Sequence of chain 1.I:
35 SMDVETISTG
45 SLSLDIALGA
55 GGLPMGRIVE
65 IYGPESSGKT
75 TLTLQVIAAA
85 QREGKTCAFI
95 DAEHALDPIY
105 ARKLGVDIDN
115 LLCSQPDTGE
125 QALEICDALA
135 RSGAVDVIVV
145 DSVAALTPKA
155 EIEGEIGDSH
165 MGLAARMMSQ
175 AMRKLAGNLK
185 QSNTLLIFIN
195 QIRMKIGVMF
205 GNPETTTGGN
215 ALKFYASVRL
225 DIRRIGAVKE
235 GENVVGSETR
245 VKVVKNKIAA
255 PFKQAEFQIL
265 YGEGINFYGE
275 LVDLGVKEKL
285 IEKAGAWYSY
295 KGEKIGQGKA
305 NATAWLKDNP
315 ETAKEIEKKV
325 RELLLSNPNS

Binding-site contacts:
Ligand atom O3B contacts residue SER70 of chain 1.I at 3.3 Å (h-bond).
Ligand atom C5 contacts residue TYR104 of chain 1.I at 3.7 Å (hydrophobic).
Ligand atom O2' contacts residue PRO255 of chain 1.H at 3.2 Å.
Ligand atom S1G contacts residue SER70 of chain 1.I at 3.6 Å (h-bond).
Ligand atom PG contacts residue MG1 of chain 1.BA at 3.4 Å.
Ligand atom N7 contacts residue TYR104 of chain 1.I at 3.6 Å.
Ligand atom N6 contacts residue TYR104 of chain 1.I at 3.3 Å.
Ligand atom O3' contacts residue TYR265 of chain 1.I at 3.3 Å.
Ligand atom O3G contacts residue LYS251 of chain 1.H at 3.0 Å (salt-bridge).
Ligand atom C6 contacts residue TYR104 of chain 1.I at 3.3 Å (hydrophobic).
Ligand atom O3A contacts residue LYS73 of chain 1.I at 3.8 Å.
Ligand atom O2B contacts residue GLY72 of chain 1.I at 3.3 Å (h-bond).
Ligand atom PB contacts residue LYS73 of chain 1.I at 3.8 Å.
Ligand atom N1 contacts residue ALA253 of chain 1.H at 3.4 Å.
Ligand atom N6 contacts residue ASP101 of chain 1.I at 3.5 Å (salt-bridge).
Ligand atom N1 contacts residue TYR104 of chain 1.I at 3.5 Å.
Ligand atom O1A contacts residue GLY72 of chain 1.I at 3.7 Å.
Ligand atom PB contacts residue MG1 of chain 1.BA at 3.5 Å.
Ligand atom C4 contacts residue TYR104 of chain 1.I at 3.7 Å (hydrophobic).
Ligand atom O2B contacts residue SER71 of chain 1.I at 3.3 Å (h-bond).
Ligand atom S1G contacts residue PHE218 of chain 1.H at 3.6 Å.
Ligand atom O3A contacts residue GLY72 of chain 1.I at 3.2 Å (h-bond).
Ligand atom N6 contacts residue LYS251 of chain 1.H at 3.5 Å (salt-bridge).
Ligand atom C2 contacts residue ALA253 of chain 1.H at 3.4 Å (hydrophobic).
Ligand atom O1A contacts residue THR75 of chain 1.I at 2.7 Å (h-bond).
Ligand atom S1G contacts residue GLU69 of chain 1.I at 3.5 Å.
Ligand atom O2G contacts residue LYS251 of chain 1.H at 3.4 Å (salt-bridge).
Ligand atom O2B contacts residue LYS73 of chain 1.I at 2.9 Å (salt-bridge).
Ligand atom O2B contacts residue SER70 of chain 1.I at 3.7 Å.
Ligand atom C2 contacts residue TYR104 of chain 1.I at 3.7 Å (hydrophobic).
Ligand atom O2' contacts residue ASN250 of chain 1.H at 3.0 Å (h-bond).
Ligand atom O2G contacts residue MG1 of chain 1.BA at 2.2 Å.
Ligand atom O3B contacts residue MG1 of chain 1.BA at 3.8 Å.
Ligand atom O1B contacts residue THR74 of chain 1.I at 3.0 Å (h-bond).
Ligand atom C2 contacts residue ALA254 of chain 1.H at 3.4 Å (hydrophobic).
Ligand atom O1B contacts residue MG1 of chain 1.BA at 2.2 Å.
Ligand atom O2G contacts residue GLU97 of chain 1.I at 3.7 Å.
Ligand atom S1G contacts residue LYS73 of chain 1.I at 3.7 Å.
Ligand atom N3 contacts residue ALA253 of chain 1.H at 3.7 Å.
Ligand atom O3G contacts residue LYS249 of chain 1.H at 3.0 Å (salt-bridge).

Sequence of chain 1.H:
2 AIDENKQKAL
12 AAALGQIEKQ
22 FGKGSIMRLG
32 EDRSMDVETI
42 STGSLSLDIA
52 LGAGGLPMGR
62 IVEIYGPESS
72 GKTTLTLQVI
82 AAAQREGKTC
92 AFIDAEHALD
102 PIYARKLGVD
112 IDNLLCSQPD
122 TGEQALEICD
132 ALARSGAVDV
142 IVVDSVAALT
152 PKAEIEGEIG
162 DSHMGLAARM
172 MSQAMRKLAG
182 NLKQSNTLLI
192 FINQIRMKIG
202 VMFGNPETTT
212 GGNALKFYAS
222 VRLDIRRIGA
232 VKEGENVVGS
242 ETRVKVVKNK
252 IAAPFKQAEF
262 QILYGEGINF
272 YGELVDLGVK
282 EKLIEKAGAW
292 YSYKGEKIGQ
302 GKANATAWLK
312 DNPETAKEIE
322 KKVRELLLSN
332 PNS

A small-molecule ligand and the protein it binds are described below.
Small molecule (SMILES): Nc1ncnc2c1ncn2[C@@H]1O[C@H](COP(=O)(O)OP(=O)(O)OP(O)(O)=S)[C@@H](O)[C@H]1O